Sequence of chain 1.A:
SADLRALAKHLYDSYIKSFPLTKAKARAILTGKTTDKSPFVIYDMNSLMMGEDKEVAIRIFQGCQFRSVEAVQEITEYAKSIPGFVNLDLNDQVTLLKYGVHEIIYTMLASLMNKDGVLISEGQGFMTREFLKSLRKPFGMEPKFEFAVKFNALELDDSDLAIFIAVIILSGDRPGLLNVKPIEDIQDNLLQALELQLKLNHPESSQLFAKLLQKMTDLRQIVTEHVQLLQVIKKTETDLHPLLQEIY

Binding-site contacts:
Ligand atom C13 contacts residue LEU131 of chain 1.A at 4.0 Å (hydrophobic).
Ligand atom C10 contacts residue CYS86 of chain 1.A at 4.1 Å (hydrophobic).
Ligand atom O1 contacts residue ARG89 of chain 1.A at 3.8 Å.
Ligand atom C6 contacts residue ALA93 of chain 1.A at 3.8 Å (hydrophobic).
Ligand atom C11 contacts residue ARG89 of chain 1.A at 3.6 Å.
Ligand atom C12 contacts residue ARG89 of chain 1.A at 3.8 Å.
Ligand atom C9 contacts residue ALA93 of chain 1.A at 4.2 Å (hydrophobic).
Ligand atom CL4 contacts residue LEU131 of chain 1.A at 3.3 Å.
Ligand atom CL2 contacts residue ARG89 of chain 1.A at 4.1 Å.
Ligand atom O2 contacts residue SER143 of chain 1.A at 3.7 Å.
Ligand atom C8 contacts residue ARG89 of chain 1.A at 4.0 Å.
Ligand atom C10 contacts residue SER90 of chain 1.A at 3.4 Å.
Ligand atom O2 contacts residue ILE142 of chain 1.A at 4.1 Å.
Ligand atom CL4 contacts residue MET130 of chain 1.A at 3.7 Å.
Ligand atom C7 contacts residue LEU131 of chain 1.A at 3.8 Å (hydrophobic).
Ligand atom C14 contacts residue ILE142 of chain 1.A at 3.8 Å (hydrophobic).
Ligand atom C1 contacts residue GLU96 of chain 1.A at 3.5 Å.
Ligand atom C11 contacts residue CYS86 of chain 1.A at 3.8 Å (hydrophobic).
Ligand atom CL4 contacts residue LEU134 of chain 1.A at 4.1 Å.
Ligand atom O1 contacts residue ILE142 of chain 1.A at 3.6 Å.
Ligand atom O1 contacts residue SER143 of chain 1.A at 3.5 Å (h-bond).
Ligand atom C13 contacts residue LEU134 of chain 1.A at 3.6 Å (hydrophobic).
Ligand atom C8 contacts residue LEU131 of chain 1.A at 4.2 Å (hydrophobic).
Ligand atom C2 contacts residue ALA93 of chain 1.A at 3.8 Å (hydrophobic).
Ligand atom CL2 contacts residue GLU96 of chain 1.A at 4.1 Å.
Ligand atom C9 contacts residue ARG89 of chain 1.A at 3.6 Å.
Ligand atom N1 contacts residue LEU134 of chain 1.A at 3.9 Å.
Ligand atom CL4 contacts residue ILE127 of chain 1.A at 3.2 Å.
Ligand atom C9 contacts residue SER90 of chain 1.A at 4.0 Å.
Ligand atom C7 contacts residue ARG89 of chain 1.A at 4.0 Å.
Ligand atom C12 contacts residue LEU131 of chain 1.A at 4.1 Å (hydrophobic).
Ligand atom O2 contacts residue LEU134 of chain 1.A at 4.1 Å.
Ligand atom C5 contacts residue ALA93 of chain 1.A at 4.2 Å (hydrophobic).
Ligand atom C11 contacts residue SER90 of chain 1.A at 4.2 Å.
Ligand atom C5 contacts residue MET130 of chain 1.A at 3.6 Å (hydrophobic).
Ligand atom C1 contacts residue ALA93 of chain 1.A at 3.6 Å (hydrophobic).
Ligand atom C13 contacts residue LEU141 of chain 1.A at 3.8 Å (hydrophobic).
Ligand atom C14 contacts residue SER143 of chain 1.A at 3.9 Å.
Ligand atom C10 contacts residue ARG89 of chain 1.A at 3.6 Å.
Ligand atom C14 contacts residue LEU141 of chain 1.A at 4.0 Å (hydrophobic).

This protein binds this small molecule.
Small molecule (SMILES): O=C(O)Cc1ccccc1Nc1c(Cl)cccc1Cl